The small molecule below binds the protein below.
Small molecule (SMILES): Nc1nc(-c2ccccc2)nc2[nH]nc(Nc3ccc(C(F)(F)F)cc3)c12

Sequence of chain 41.C:
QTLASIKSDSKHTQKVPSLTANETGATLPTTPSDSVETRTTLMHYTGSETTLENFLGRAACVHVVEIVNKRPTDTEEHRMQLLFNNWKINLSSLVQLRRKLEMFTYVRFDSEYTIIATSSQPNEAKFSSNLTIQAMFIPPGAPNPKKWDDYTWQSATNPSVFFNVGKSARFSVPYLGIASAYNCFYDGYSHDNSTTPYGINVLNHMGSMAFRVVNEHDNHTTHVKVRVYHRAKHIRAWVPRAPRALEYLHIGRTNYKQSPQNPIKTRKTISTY

Sequence of chain 41.B:
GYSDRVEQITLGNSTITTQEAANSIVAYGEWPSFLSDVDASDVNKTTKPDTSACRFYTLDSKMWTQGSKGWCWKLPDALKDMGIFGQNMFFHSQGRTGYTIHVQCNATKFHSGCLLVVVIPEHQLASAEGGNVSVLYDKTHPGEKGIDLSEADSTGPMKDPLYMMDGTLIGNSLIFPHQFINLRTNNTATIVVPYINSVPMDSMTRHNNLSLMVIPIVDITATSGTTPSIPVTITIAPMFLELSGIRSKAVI

Sequence of chain 49.D:
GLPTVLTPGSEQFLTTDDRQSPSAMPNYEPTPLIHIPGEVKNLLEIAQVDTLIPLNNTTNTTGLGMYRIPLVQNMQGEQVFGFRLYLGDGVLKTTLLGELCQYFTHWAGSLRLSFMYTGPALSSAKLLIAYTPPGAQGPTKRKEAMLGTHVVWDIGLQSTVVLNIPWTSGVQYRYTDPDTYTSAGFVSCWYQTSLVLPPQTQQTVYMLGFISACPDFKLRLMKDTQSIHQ

Binding-site contacts:
Ligand atom C13 contacts residue ALA196 of chain 41.C at 3.8 Å (hydrophobic).
Ligand atom C9 contacts residue ASN198 of chain 41.C at 3.1 Å.
Ligand atom N6 contacts residue MET221 of chain 41.C at 3.2 Å.
Ligand atom C2 contacts residue MET221 of chain 41.C at 3.8 Å (hydrophobic).
Ligand atom F3 contacts residue ILE104 of chain 41.C at 3.7 Å.
Ligand atom C15 contacts residue ALA194 of chain 41.C at 3.5 Å (hydrophobic).
Ligand atom C4 contacts residue MET221 of chain 41.C at 3.7 Å (hydrophobic).
Ligand atom C15 contacts residue SER198 of chain 41.B at 3.6 Å.
Ligand atom N3 contacts residue TYR197 of chain 41.C at 3.9 Å.
Ligand atom N5 contacts residue TYR197 of chain 41.C at 3.8 Å.
Ligand atom F1 contacts residue SER126 of chain 41.C at 3.6 Å.
Ligand atom C6 contacts residue MET221 of chain 41.C at 3.8 Å (hydrophobic).
Ligand atom C15 contacts residue ASN198 of chain 41.C at 2.5 Å.
Ligand atom N6 contacts residue ASN219 of chain 41.C at 3.5 Å.
Ligand atom C1 contacts residue TYR197 of chain 41.C at 3.8 Å (hydrophobic).
Ligand atom C10 contacts residue LEU218 of chain 41.C at 3.4 Å (hydrophobic).
Ligand atom N5 contacts residue ASN198 of chain 41.C at 3.0 Å (h-bond).
Ligand atom C4 contacts residue ASN105 of chain 41.C at 3.4 Å.
Ligand atom C13 contacts residue ASN198 of chain 41.C at 2.6 Å.
Ligand atom C6 contacts residue ILE104 of chain 41.C at 3.3 Å (hydrophobic).
Ligand atom C12 contacts residue LEU218 of chain 41.C at 3.6 Å (hydrophobic).
Ligand atom F3 contacts residue TYR128 of chain 41.C at 3.4 Å.
Ligand atom C3 contacts residue TYR197 of chain 41.C at 3.8 Å (hydrophobic).
Ligand atom C14 contacts residue LEU218 of chain 41.C at 3.5 Å (hydrophobic).
Ligand atom N3 contacts residue ASN198 of chain 41.C at 2.3 Å (h-bond).
Ligand atom C11 contacts residue LEU218 of chain 41.C at 3.6 Å (hydrophobic).
Ligand atom N1 contacts residue ASN219 of chain 41.C at 3.9 Å.
Ligand atom N6 contacts residue LEU218 of chain 41.C at 3.4 Å (h-bond).
Ligand atom N4 contacts residue LEU218 of chain 41.C at 3.0 Å (h-bond).
Ligand atom F2 contacts residue TYR128 of chain 41.C at 3.4 Å.
Ligand atom F3 contacts residue LEU106 of chain 41.C at 3.5 Å.
Ligand atom F2 contacts residue ILE104 of chain 41.C at 3.4 Å.
Ligand atom C18 contacts residue ILE104 of chain 41.C at 3.9 Å (hydrophobic).
Ligand atom C6 contacts residue ASN105 of chain 41.C at 3.6 Å.
Ligand atom C17 contacts residue ASN198 of chain 41.C at 3.7 Å.
Ligand atom C13 contacts residue LEU218 of chain 41.C at 3.6 Å (hydrophobic).
Ligand atom N2 contacts residue ASN198 of chain 41.C at 3.3 Å (h-bond).
Ligand atom F2 contacts residue MET221 of chain 41.C at 2.9 Å.
Ligand atom C15 contacts residue LEU218 of chain 41.C at 3.8 Å (hydrophobic).
Ligand atom C17 contacts residue ALA194 of chain 41.C at 3.6 Å (hydrophobic).